Binding-site contacts:
Ligand atom N2 contacts residue ASN124 of chain 1.A at 2.9 Å (h-bond).
Ligand atom O7 contacts residue ASN124 of chain 1.A at 3.0 Å (h-bond).
Ligand atom C4 contacts residue ASN124 of chain 1.A at 4.2 Å.
Ligand atom C1 contacts residue MET100 of chain 1.A at 3.9 Å (hydrophobic).
Ligand atom C6 contacts residue MET100 of chain 1.A at 4.4 Å (hydrophobic).
Ligand atom C3 contacts residue ASN124 of chain 1.A at 3.8 Å.
Ligand atom C2 contacts residue PRO99 of chain 1.A at 3.4 Å (hydrophobic).
Ligand atom C5 contacts residue ASN124 of chain 1.A at 3.7 Å.
Ligand atom C2 contacts residue MET100 of chain 1.A at 3.7 Å (hydrophobic).
Ligand atom O5 contacts residue MET100 of chain 1.A at 3.4 Å.
Ligand atom C7 contacts residue PRO99 of chain 1.A at 4.1 Å (hydrophobic).
Ligand atom C1 contacts residue PRO99 of chain 1.A at 3.6 Å (hydrophobic).
Ligand atom C1 contacts residue ASN124 of chain 1.A at 1.4 Å.
Ligand atom C8 contacts residue PRO99 of chain 1.A at 4.3 Å (hydrophobic).
Ligand atom O5 contacts residue ASN124 of chain 1.A at 2.4 Å (h-bond).
Ligand atom C7 contacts residue ASN124 of chain 1.A at 3.2 Å.
Ligand atom N2 contacts residue MET100 of chain 1.A at 4.4 Å.
Ligand atom C5 contacts residue MET100 of chain 1.A at 4.3 Å (hydrophobic).
Ligand atom C2 contacts residue ASN124 of chain 1.A at 2.5 Å.
Ligand atom C4 contacts residue MET100 of chain 1.A at 4.4 Å (hydrophobic).
Ligand atom N2 contacts residue PRO99 of chain 1.A at 3.1 Å (h-bond).
Ligand atom O6 contacts residue MET100 of chain 1.A at 3.6 Å.
Ligand atom C8 contacts residue ASN124 of chain 1.A at 4.0 Å.

Sequence of chain 1.A:
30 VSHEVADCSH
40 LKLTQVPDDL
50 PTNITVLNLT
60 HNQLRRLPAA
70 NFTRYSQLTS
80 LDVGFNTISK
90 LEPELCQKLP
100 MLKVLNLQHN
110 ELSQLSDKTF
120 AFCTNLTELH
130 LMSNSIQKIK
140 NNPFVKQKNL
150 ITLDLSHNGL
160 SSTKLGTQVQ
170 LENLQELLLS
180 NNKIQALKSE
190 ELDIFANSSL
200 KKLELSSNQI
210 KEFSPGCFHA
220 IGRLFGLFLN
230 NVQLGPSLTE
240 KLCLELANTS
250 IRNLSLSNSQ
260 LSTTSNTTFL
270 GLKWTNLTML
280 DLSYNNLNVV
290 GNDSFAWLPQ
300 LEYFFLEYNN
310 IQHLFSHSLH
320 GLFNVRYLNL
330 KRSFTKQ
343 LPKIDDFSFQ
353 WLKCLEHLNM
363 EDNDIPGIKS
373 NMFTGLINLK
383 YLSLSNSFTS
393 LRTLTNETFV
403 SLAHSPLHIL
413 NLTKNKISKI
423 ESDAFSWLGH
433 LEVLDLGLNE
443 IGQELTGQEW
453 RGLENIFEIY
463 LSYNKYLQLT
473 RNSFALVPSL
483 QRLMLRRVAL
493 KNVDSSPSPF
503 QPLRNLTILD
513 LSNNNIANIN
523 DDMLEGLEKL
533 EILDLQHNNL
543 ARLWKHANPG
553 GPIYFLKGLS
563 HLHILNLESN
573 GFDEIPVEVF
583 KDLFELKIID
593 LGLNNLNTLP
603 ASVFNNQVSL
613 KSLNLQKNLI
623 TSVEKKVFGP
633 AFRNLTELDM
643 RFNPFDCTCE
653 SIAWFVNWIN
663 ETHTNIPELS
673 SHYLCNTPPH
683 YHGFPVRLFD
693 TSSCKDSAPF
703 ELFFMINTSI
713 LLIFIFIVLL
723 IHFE

A protein and the small-molecule ligand that binds it are described below.
Small molecule (SMILES): CC(=O)N[C@@H]1[C@@H](O)[C@H](O)[C@@H](CO)O[C@H]1O